This protein binds this small molecule.
Small molecule (SMILES): COc1cc(/C=C/C=O)ccc1O

Sequence of chain 1.A:
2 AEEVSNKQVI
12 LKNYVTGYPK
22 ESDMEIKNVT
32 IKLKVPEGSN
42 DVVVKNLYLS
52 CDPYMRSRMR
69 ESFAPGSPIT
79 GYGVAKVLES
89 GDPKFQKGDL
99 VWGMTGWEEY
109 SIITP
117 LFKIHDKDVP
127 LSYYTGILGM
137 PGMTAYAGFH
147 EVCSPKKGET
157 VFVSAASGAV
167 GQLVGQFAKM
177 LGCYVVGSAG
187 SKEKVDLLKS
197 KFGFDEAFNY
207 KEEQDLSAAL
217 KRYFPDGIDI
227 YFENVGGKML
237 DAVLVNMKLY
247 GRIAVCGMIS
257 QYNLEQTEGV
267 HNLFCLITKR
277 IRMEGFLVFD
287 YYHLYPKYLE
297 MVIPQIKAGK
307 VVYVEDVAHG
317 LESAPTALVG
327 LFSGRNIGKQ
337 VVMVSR

Binding-site contacts:
Ligand atom C6 contacts residue PHE270 of chain 1.B at 3.6 Å (hydrophobic).
Ligand atom C3M contacts residue PHE285 of chain 1.A at 3.7 Å (hydrophobic).
Ligand atom C9 contacts residue LEU283 of chain 1.A at 3.9 Å (hydrophobic).
Ligand atom C5 contacts residue NAP1 of chain 1.C at 3.7 Å.
Ligand atom C9 contacts residue THR274 of chain 1.B at 4.2 Å.
Ligand atom O9 contacts residue LEU283 of chain 1.A at 3.6 Å.
Ligand atom C5 contacts residue PHE270 of chain 1.B at 4.2 Å (hydrophobic).
Ligand atom C2 contacts residue NAP1 of chain 1.C at 4.3 Å.
Ligand atom O3 contacts residue MET136 of chain 1.A at 4.5 Å.
Ligand atom C2 contacts residue LEU283 of chain 1.A at 3.2 Å (hydrophobic).
Ligand atom O4 contacts residue NAP1 of chain 1.C at 2.7 Å (h-bond).
Ligand atom O3 contacts residue TYR55 of chain 1.A at 3.7 Å.
Ligand atom C2 contacts residue TYR55 of chain 1.A at 4.1 Å (hydrophobic).
Ligand atom C6 contacts residue TYR55 of chain 1.A at 4.4 Å (hydrophobic).
Ligand atom C7 contacts residue LEU283 of chain 1.A at 3.6 Å (hydrophobic).
Ligand atom C3M contacts residue VAL284 of chain 1.A at 4.2 Å (hydrophobic).
Ligand atom C5 contacts residue TYR55 of chain 1.A at 3.8 Å (hydrophobic).
Ligand atom C4 contacts residue NAP1 of chain 1.C at 3.4 Å.
Ligand atom C3 contacts residue NAP1 of chain 1.C at 3.6 Å.
Ligand atom O3 contacts residue NAP1 of chain 1.C at 3.1 Å.
Ligand atom C6 contacts residue ILE273 of chain 1.B at 3.9 Å (hydrophobic).
Ligand atom C4 contacts residue TYR55 of chain 1.A at 3.3 Å (hydrophobic).
Ligand atom C3 contacts residue TYR55 of chain 1.A at 3.4 Å (hydrophobic).
Ligand atom C1 contacts residue LEU283 of chain 1.A at 3.7 Å (hydrophobic).
Ligand atom C3M contacts residue TYR55 of chain 1.A at 3.9 Å (hydrophobic).
Ligand atom C3 contacts residue LEU283 of chain 1.A at 4.1 Å (hydrophobic).
Ligand atom C3M contacts residue MET136 of chain 1.A at 4.1 Å (hydrophobic).
Ligand atom C7 contacts residue THR274 of chain 1.B at 4.3 Å.
Ligand atom O4 contacts residue TYR258 of chain 1.A at 4.3 Å.
Ligand atom C1 contacts residue ILE273 of chain 1.B at 4.2 Å (hydrophobic).
Ligand atom C5 contacts residue TYR258 of chain 1.A at 3.7 Å (hydrophobic).
Ligand atom C8 contacts residue LEU283 of chain 1.A at 3.8 Å (hydrophobic).
Ligand atom C7 contacts residue ILE273 of chain 1.B at 4.2 Å (hydrophobic).
Ligand atom C4 contacts residue TYR258 of chain 1.A at 4.5 Å (hydrophobic).
Ligand atom C3M contacts residue NAP1 of chain 1.C at 3.7 Å.
Ligand atom C3M contacts residue LEU283 of chain 1.A at 4.3 Å (hydrophobic).
Ligand atom O4 contacts residue TYR55 of chain 1.A at 3.3 Å.

Sequence of chain 1.B:
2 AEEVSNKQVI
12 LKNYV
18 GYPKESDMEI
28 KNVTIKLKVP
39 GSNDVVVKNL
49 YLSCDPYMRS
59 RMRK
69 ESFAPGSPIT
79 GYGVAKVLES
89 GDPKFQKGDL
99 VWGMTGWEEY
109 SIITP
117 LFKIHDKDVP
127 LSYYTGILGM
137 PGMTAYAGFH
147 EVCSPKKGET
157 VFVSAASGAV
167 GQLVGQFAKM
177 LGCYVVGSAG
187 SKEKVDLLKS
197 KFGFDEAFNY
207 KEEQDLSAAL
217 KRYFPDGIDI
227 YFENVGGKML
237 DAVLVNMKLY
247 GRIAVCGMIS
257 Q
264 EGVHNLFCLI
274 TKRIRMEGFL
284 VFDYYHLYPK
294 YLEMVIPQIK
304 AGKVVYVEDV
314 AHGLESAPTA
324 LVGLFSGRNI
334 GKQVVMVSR